Binding-site contacts:
Ligand atom CAR contacts residue PHE98 of chain 1.B at 3.6 Å (hydrophobic).
Ligand atom SAX contacts residue GLN222 of chain 1.B at 3.7 Å.
Ligand atom SAX contacts residue SER282 of chain 1.B at 3.6 Å.
Ligand atom CAP contacts residue ASP279 of chain 1.B at 3.6 Å.
Ligand atom CAO contacts residue GLN222 of chain 1.B at 3.7 Å.
Ligand atom CAC contacts residue GLU194 of chain 1.B at 3.7 Å.
Ligand atom CAO contacts residue GLU194 of chain 1.B at 3.9 Å.
Ligand atom CAU contacts residue SER282 of chain 1.B at 3.4 Å.
Ligand atom CAR contacts residue GLU194 of chain 1.B at 3.9 Å.
Ligand atom NAV contacts residue ASP279 of chain 1.B at 2.7 Å (salt-bridge).
Ligand atom CAL contacts residue SER282 of chain 1.B at 3.8 Å.
Ligand atom CAO contacts residue SER282 of chain 1.B at 3.5 Å.
Ligand atom CAF contacts residue ALA278 of chain 1.B at 3.8 Å (hydrophobic).
Ligand atom CAC contacts residue RTZ1 of chain 1.N at 3.4 Å.
Ligand atom CAN contacts residue GLU194 of chain 1.B at 3.7 Å.
Ligand atom CAI contacts residue PHE98 of chain 1.B at 3.8 Å (hydrophobic).
Ligand atom CAD contacts residue PHE98 of chain 1.B at 3.7 Å (hydrophobic).
Ligand atom CAC contacts residue PHE98 of chain 1.B at 3.6 Å (hydrophobic).
Ligand atom CAI contacts residue 2CV1 of chain 1.P at 3.5 Å.
Ligand atom CAT contacts residue PHE98 of chain 1.B at 3.7 Å (hydrophobic).
Ligand atom CAQ contacts residue SER282 of chain 1.B at 3.3 Å.
Ligand atom CAA contacts residue ASP279 of chain 1.B at 3.1 Å.
Ligand atom CAM contacts residue ASP279 of chain 1.B at 3.6 Å.
Ligand atom CAJ contacts residue SER282 of chain 1.B at 3.6 Å.
Ligand atom CAK contacts residue SER282 of chain 1.B at 3.5 Å.
Ligand atom SAX contacts residue GLY190 of chain 1.B at 3.8 Å.
Ligand atom CAB contacts residue GLY190 of chain 1.B at 3.7 Å.
Ligand atom CAH contacts residue GLU194 of chain 1.B at 3.3 Å.
Ligand atom CAB contacts residue ALA187 of chain 1.B at 3.1 Å (hydrophobic).
Ligand atom SAY contacts residue 2CV1 of chain 1.P at 3.1 Å (h-bond).
Ligand atom CAH contacts residue PHE98 of chain 1.B at 3.6 Å (hydrophobic).
Ligand atom CAG contacts residue SER282 of chain 1.B at 3.2 Å.
Ligand atom CAA contacts residue LEU99 of chain 1.B at 3.7 Å (hydrophobic).
Ligand atom SAY contacts residue SER282 of chain 1.B at 3.5 Å (h-bond).
Ligand atom NAW contacts residue GLU194 of chain 1.B at 3.6 Å.
Ligand atom CAS contacts residue SER282 of chain 1.B at 3.5 Å.
Ligand atom CAL contacts residue ASP279 of chain 1.B at 3.7 Å.
Ligand atom CAE contacts residue ALA278 of chain 1.B at 3.8 Å (hydrophobic).
Ligand atom CAM contacts residue PHE90 of chain 1.B at 3.8 Å (hydrophobic).
Ligand atom CAJ contacts residue LEU191 of chain 1.B at 3.9 Å (hydrophobic).

The small molecule below binds the protein below.
Small molecule (SMILES): CSc1ccc2c(c1)N(CC[C@H]1CCCCN1C)c1ccccc1S2

Sequence of chain 1.B:
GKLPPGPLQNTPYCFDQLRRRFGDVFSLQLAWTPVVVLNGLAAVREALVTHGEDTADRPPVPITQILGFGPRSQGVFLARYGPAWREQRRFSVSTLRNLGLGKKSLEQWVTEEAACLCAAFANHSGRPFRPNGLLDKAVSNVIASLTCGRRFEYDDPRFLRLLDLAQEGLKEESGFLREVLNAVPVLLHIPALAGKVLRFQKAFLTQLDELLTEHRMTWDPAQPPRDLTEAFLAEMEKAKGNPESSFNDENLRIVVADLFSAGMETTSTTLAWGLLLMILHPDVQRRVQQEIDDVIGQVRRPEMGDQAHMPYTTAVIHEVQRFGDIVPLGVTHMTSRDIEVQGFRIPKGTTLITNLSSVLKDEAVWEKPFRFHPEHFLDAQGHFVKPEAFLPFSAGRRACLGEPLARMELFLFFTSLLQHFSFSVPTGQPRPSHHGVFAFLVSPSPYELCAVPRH